The protein below binds the small molecule below.
Small molecule (SMILES): CC(=O)N[C@H]1[C@H](O[C@H]2[C@H](O)[C@@H](NC(C)=O)CO[C@@H]2CO)O[C@H](CO)[C@@H](O)[C@@H]1O

Sequence of chain 1.C:
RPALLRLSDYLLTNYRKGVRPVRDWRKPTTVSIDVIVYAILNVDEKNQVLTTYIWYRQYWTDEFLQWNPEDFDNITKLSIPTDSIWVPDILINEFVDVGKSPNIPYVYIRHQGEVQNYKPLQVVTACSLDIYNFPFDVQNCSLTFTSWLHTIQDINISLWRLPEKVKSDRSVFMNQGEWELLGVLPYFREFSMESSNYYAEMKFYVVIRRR

Binding-site contacts:
Ligand atom C7 contacts residue ASN158 of chain 1.C at 3.1 Å.
Ligand atom N2 contacts residue ILE154 of chain 1.C at 4.1 Å.
Ligand atom C8 contacts residue ILE154 of chain 1.C at 4.0 Å (hydrophobic).
Ligand atom O4 contacts residue PHE190 of chain 1.C at 4.1 Å.
Ligand atom C8 contacts residue ASN158 of chain 1.C at 4.3 Å.
Ligand atom O5 contacts residue PHE190 of chain 1.C at 4.2 Å.
Ligand atom C2 contacts residue ASN158 of chain 1.C at 2.5 Å.
Ligand atom C1 contacts residue PHE190 of chain 1.C at 4.0 Å (hydrophobic).
Ligand atom C4 contacts residue ASN158 of chain 1.C at 4.2 Å.
Ligand atom C5 contacts residue ILE159 of chain 1.C at 4.3 Å (hydrophobic).
Ligand atom O5 contacts residue SER160 of chain 1.C at 3.8 Å.
Ligand atom C4 contacts residue PHE190 of chain 1.C at 4.4 Å (hydrophobic).
Ligand atom O5 contacts residue ASN158 of chain 1.C at 2.4 Å (h-bond).
Ligand atom O6 contacts residue SER160 of chain 1.C at 3.0 Å (h-bond).
Ligand atom C8 contacts residue PHE190 of chain 1.C at 4.2 Å (hydrophobic).
Ligand atom O7 contacts residue ASN158 of chain 1.C at 2.8 Å (h-bond).
Ligand atom C1 contacts residue ASN158 of chain 1.C at 1.4 Å.
Ligand atom C5 contacts residue PHE190 of chain 1.C at 3.7 Å (hydrophobic).
Ligand atom C3 contacts residue PHE190 of chain 1.C at 4.4 Å (hydrophobic).
Ligand atom O7 contacts residue PRO30 of chain 1.C at 4.4 Å.
Ligand atom N2 contacts residue ASN158 of chain 1.C at 2.9 Å (h-bond).
Ligand atom C6 contacts residue SER160 of chain 1.C at 3.9 Å.
Ligand atom C7 contacts residue ILE154 of chain 1.C at 4.3 Å (hydrophobic).
Ligand atom C3 contacts residue ASN158 of chain 1.C at 3.8 Å.
Ligand atom O5 contacts residue ILE159 of chain 1.C at 3.8 Å.
Ligand atom C5 contacts residue ASN158 of chain 1.C at 3.7 Å.
Ligand atom O6 contacts residue ILE159 of chain 1.C at 4.4 Å.
Ligand atom C6 contacts residue ILE159 of chain 1.C at 4.0 Å (hydrophobic).